Binding-site contacts:
Ligand atom C25 contacts residue ALA49 of chain 1.H at 3.8 Å (hydrophobic).
Ligand atom C10 contacts residue GLY47 of chain 1.H at 3.4 Å.
Ligand atom C24 contacts residue GLY45 of chain 1.H at 3.6 Å.
Ligand atom C11 contacts residue THR21 of chain 1.H at 3.5 Å.
Ligand atom C23 contacts residue GLY47 of chain 1.H at 3.8 Å.
Ligand atom O28 contacts residue THR1 of chain 1.H at 2.4 Å (h-bond).
Ligand atom O28 contacts residue ALA46 of chain 1.H at 3.7 Å.
Ligand atom C22 contacts residue THR1 of chain 1.H at 2.9 Å.
Ligand atom C23 contacts residue ALA49 of chain 1.H at 3.8 Å (hydrophobic).
Ligand atom B26 contacts residue THR1 of chain 1.H at 1.4 Å.
Ligand atom C13 contacts residue THR21 of chain 1.H at 3.7 Å.
Ligand atom N1 contacts residue SER20 of chain 1.H at 3.8 Å.
Ligand atom C24 contacts residue THR52 of chain 1.H at 3.5 Å.
Ligand atom N9 contacts residue THR21 of chain 1.H at 3.0 Å (h-bond).
Ligand atom C24 contacts residue ALA49 of chain 1.H at 3.7 Å (hydrophobic).
Ligand atom N4 contacts residue GLN22 of chain 1.H at 3.5 Å.
Ligand atom O28 contacts residue GLY47 of chain 1.H at 2.9 Å (h-bond).
Ligand atom C22 contacts residue GLY47 of chain 1.H at 3.7 Å.
Ligand atom C25 contacts residue SER20 of chain 1.H at 3.9 Å.
Ligand atom O8 contacts residue ALA49 of chain 1.H at 3.0 Å (h-bond).
Ligand atom C21 contacts residue GLY47 of chain 1.H at 3.7 Å.
Ligand atom N1 contacts residue CYS129 of chain 1.I at 3.8 Å.
Ligand atom C10 contacts residue THR21 of chain 1.H at 3.7 Å.
Ligand atom O19 contacts residue THR21 of chain 1.H at 3.0 Å (h-bond).
Ligand atom C21 contacts residue THR1 of chain 1.H at 2.4 Å.
Ligand atom C17 contacts residue GLY47 of chain 1.H at 3.8 Å.
Ligand atom O19 contacts residue SER20 of chain 1.H at 3.2 Å (h-bond).
Ligand atom C3 contacts residue THR21 of chain 1.H at 3.5 Å.
Ligand atom C25 contacts residue LYS33 of chain 1.H at 3.9 Å.
Ligand atom C25 contacts residue CYS31 of chain 1.H at 3.9 Å (hydrophobic).
Ligand atom C6 contacts residue ASP125 of chain 1.I at 3.9 Å.
Ligand atom C18 contacts residue GLY47 of chain 1.H at 3.5 Å.
Ligand atom O27 contacts residue THR1 of chain 1.H at 2.3 Å (h-bond).
Ligand atom C3 contacts residue GLN22 of chain 1.H at 3.5 Å.
Ligand atom C16 contacts residue THR48 of chain 1.H at 3.8 Å.
Ligand atom N1 contacts residue ALA49 of chain 1.H at 3.9 Å.
Ligand atom C5 contacts residue ASP125 of chain 1.I at 3.7 Å.
Ligand atom N20 contacts residue GLY47 of chain 1.H at 2.7 Å (h-bond).
Ligand atom C6 contacts residue CYS129 of chain 1.I at 3.9 Å (hydrophobic).
Ligand atom N20 contacts residue THR1 of chain 1.H at 3.7 Å.

Sequence of chain 1.I:
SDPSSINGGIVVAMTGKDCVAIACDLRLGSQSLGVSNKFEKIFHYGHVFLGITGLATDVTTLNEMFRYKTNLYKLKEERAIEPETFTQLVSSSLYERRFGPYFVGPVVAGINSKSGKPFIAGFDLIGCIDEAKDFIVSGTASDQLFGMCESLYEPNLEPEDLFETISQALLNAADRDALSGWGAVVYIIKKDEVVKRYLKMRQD

The small molecule below binds the protein below.
Small molecule (SMILES): CC(C)C[C@H](NC(=O)[C@H](Cc1ccccc1)NC(=O)c1cnccn1)B(O)O

Sequence of chain 1.H:
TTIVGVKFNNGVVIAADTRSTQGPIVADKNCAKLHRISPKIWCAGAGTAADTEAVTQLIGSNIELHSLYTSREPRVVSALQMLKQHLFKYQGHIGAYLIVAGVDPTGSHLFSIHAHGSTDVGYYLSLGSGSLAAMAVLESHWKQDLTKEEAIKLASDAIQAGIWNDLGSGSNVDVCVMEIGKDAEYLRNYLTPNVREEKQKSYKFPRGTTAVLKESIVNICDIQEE